The protein below binds the small molecule below.
Small molecule (SMILES): NCC(=O)O

Sequence of chain 1.A:
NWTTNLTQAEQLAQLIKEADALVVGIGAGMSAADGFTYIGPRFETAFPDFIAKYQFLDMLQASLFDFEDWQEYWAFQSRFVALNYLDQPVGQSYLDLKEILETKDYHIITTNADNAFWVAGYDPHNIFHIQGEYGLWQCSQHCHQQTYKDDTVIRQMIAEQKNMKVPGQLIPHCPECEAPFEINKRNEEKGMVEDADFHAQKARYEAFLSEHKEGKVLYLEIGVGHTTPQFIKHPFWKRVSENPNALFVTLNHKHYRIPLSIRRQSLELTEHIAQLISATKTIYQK

Binding-site contacts:
Ligand atom OXT contacts residue ASN142 of chain 1.A at 3.7 Å.
Ligand atom C contacts residue ASP121 of chain 1.A at 4.3 Å.
Ligand atom OXT contacts residue LYS120 of chain 1.A at 4.2 Å.
Ligand atom N contacts residue PHE224 of chain 1.A at 3.6 Å.
Ligand atom OXT contacts residue TYR122 of chain 1.A at 3.8 Å.
Ligand atom O contacts residue TYR122 of chain 1.A at 2.8 Å (h-bond).
Ligand atom C contacts residue LYS120 of chain 1.A at 4.0 Å.
Ligand atom C contacts residue TYR122 of chain 1.A at 3.7 Å (hydrophobic).
Ligand atom CA contacts residue TYR122 of chain 1.A at 3.3 Å (hydrophobic).
Ligand atom N contacts residue TYR122 of chain 1.A at 2.9 Å (h-bond).
Ligand atom C contacts residue ASN142 of chain 1.A at 4.2 Å.
Ligand atom N contacts residue ASP121 of chain 1.A at 4.3 Å.
Ligand atom O contacts residue ASP121 of chain 1.A at 3.2 Å.
Ligand atom O contacts residue LYS120 of chain 1.A at 2.9 Å (salt-bridge).
Ligand atom CA contacts residue ASN142 of chain 1.A at 3.5 Å.